This small molecule binds to this protein.
Small molecule (SMILES): NS(=O)(=O)c1ccc(N/N=C2\C(=O)Nc3ccc(C(=O)O)cc32)cc1

Binding-site contacts:
Ligand atom C5 contacts residue THR27 of chain 1.A at 3.7 Å.
Ligand atom C6 contacts residue THR27 of chain 1.A at 3.9 Å.
Ligand atom N3 contacts residue THR27 of chain 1.A at 3.6 Å.
Ligand atom O4 contacts residue LEU26 of chain 1.A at 4.5 Å.
Ligand atom C1 contacts residue GLU29 of chain 1.A at 4.0 Å.
Ligand atom C3 contacts residue THR27 of chain 1.A at 4.0 Å.
Ligand atom C14 contacts residue GLU29 of chain 1.A at 4.4 Å.
Ligand atom C5 contacts residue LEU26 of chain 1.A at 4.0 Å (hydrophobic).
Ligand atom N4 contacts residue LEU26 of chain 1.A at 3.2 Å (h-bond).
Ligand atom C14 contacts residue THR27 of chain 1.A at 3.5 Å.
Ligand atom C7 contacts residue LEU26 of chain 1.A at 3.2 Å (hydrophobic).
Ligand atom O3 contacts residue LEU26 of chain 1.A at 4.4 Å.
Ligand atom C9 contacts residue LEU26 of chain 1.A at 3.5 Å (hydrophobic).
Ligand atom C13 contacts residue LEU26 of chain 1.A at 3.7 Å (hydrophobic).
Ligand atom C2 contacts residue GLU29 of chain 1.A at 4.0 Å.
Ligand atom C6 contacts residue LEU26 of chain 1.A at 3.7 Å (hydrophobic).
Ligand atom O5 contacts residue LEU26 of chain 1.A at 4.1 Å.
Ligand atom C11 contacts residue LEU26 of chain 1.A at 4.0 Å (hydrophobic).
Ligand atom N2 contacts residue THR27 of chain 1.A at 3.4 Å (h-bond).
Ligand atom C12 contacts residue LEU26 of chain 1.A at 4.3 Å (hydrophobic).
Ligand atom C12 contacts residue THR27 of chain 1.A at 4.2 Å.
Ligand atom O1 contacts residue GLU29 of chain 1.A at 3.0 Å (salt-bridge).
Ligand atom C10 contacts residue LEU26 of chain 1.A at 3.8 Å (hydrophobic).
Ligand atom C15 contacts residue GLU29 of chain 1.A at 4.1 Å.
Ligand atom S contacts residue GLU29 of chain 1.A at 3.9 Å.
Ligand atom C3 contacts residue GLU29 of chain 1.A at 4.3 Å.
Ligand atom O3 contacts residue THR27 of chain 1.A at 3.7 Å.
Ligand atom C8 contacts residue LEU26 of chain 1.A at 3.5 Å (hydrophobic).
Ligand atom N1 contacts residue GLU29 of chain 1.A at 4.2 Å.
Ligand atom C4 contacts residue THR27 of chain 1.A at 3.7 Å.
Ligand atom N4 contacts residue THR27 of chain 1.A at 4.4 Å.
Ligand atom C13 contacts residue THR27 of chain 1.A at 4.2 Å.

Sequence of chain 1.A:
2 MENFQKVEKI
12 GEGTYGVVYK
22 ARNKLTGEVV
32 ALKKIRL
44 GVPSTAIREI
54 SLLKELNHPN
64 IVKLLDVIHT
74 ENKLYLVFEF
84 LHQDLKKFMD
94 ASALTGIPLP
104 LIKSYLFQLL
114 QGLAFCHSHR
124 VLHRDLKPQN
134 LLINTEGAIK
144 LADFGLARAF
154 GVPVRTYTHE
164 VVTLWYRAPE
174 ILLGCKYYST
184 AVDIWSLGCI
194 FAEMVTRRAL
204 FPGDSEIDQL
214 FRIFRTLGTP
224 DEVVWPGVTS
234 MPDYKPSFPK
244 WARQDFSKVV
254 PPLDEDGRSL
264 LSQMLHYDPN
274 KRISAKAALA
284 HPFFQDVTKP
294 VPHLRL